The protein below binds the small molecule below.
Small molecule (SMILES): CC(=O)N[C@@H]1[C@@H](O)[C@H](O)[C@@H](CO)O[C@H]1O

Sequence of chain 1.A:
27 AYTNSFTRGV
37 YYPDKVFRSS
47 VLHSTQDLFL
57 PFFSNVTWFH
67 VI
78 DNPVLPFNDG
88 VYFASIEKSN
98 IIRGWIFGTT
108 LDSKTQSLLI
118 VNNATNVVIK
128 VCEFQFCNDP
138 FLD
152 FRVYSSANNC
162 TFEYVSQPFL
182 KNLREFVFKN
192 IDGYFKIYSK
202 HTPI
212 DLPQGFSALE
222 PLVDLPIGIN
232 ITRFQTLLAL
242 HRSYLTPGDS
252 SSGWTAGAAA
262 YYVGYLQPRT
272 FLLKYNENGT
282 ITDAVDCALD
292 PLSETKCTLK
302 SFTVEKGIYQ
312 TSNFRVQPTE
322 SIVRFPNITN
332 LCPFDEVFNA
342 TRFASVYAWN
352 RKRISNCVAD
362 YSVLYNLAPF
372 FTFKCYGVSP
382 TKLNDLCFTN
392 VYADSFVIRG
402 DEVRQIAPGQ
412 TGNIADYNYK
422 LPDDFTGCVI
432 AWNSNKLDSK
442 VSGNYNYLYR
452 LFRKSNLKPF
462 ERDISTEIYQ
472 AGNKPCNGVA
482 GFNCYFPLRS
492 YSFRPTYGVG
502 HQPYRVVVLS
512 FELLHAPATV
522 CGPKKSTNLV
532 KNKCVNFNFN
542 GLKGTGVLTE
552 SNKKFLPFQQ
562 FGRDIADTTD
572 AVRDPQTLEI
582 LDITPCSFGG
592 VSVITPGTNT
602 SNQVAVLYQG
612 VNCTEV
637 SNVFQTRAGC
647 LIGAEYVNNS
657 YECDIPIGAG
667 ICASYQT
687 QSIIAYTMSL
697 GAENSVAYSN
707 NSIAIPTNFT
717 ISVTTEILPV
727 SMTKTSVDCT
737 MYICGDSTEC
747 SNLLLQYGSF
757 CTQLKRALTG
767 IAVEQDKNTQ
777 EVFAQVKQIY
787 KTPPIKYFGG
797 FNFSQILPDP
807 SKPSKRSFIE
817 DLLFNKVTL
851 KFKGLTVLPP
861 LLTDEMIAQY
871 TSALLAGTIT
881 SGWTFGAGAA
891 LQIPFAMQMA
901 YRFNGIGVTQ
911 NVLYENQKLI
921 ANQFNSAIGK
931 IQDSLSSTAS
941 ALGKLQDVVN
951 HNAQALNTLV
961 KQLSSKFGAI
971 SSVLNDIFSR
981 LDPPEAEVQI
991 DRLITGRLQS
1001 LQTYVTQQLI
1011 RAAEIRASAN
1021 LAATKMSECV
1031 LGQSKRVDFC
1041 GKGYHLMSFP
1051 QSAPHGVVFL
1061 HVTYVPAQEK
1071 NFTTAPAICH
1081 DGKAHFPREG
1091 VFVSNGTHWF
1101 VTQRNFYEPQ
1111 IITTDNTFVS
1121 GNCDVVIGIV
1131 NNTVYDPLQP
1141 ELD

Binding-site contacts:
Ligand atom C7 contacts residue ASN231 of chain 1.A at 3.7 Å.
Ligand atom C2 contacts residue ASN231 of chain 1.A at 2.5 Å.
Ligand atom O5 contacts residue THR233 of chain 1.A at 3.2 Å (h-bond).
Ligand atom O5 contacts residue THR106 of chain 1.A at 3.7 Å.
Ligand atom C4 contacts residue ASN231 of chain 1.A at 4.2 Å.
Ligand atom C6 contacts residue THR106 of chain 1.A at 3.6 Å.
Ligand atom C1 contacts residue ASN231 of chain 1.A at 1.4 Å.
Ligand atom O7 contacts residue ASN231 of chain 1.A at 4.0 Å.
Ligand atom C3 contacts residue ASN231 of chain 1.A at 3.8 Å.
Ligand atom C6 contacts residue THR233 of chain 1.A at 3.7 Å.
Ligand atom C5 contacts residue THR233 of chain 1.A at 3.4 Å.
Ligand atom C5 contacts residue ASN231 of chain 1.A at 3.7 Å.
Ligand atom C1 contacts residue THR233 of chain 1.A at 3.6 Å.
Ligand atom N2 contacts residue ASN231 of chain 1.A at 2.9 Å (h-bond).
Ligand atom O5 contacts residue ASN231 of chain 1.A at 2.4 Å (h-bond).
Ligand atom O6 contacts residue THR106 of chain 1.A at 3.3 Å (h-bond).